Sequence of chain 2.B:
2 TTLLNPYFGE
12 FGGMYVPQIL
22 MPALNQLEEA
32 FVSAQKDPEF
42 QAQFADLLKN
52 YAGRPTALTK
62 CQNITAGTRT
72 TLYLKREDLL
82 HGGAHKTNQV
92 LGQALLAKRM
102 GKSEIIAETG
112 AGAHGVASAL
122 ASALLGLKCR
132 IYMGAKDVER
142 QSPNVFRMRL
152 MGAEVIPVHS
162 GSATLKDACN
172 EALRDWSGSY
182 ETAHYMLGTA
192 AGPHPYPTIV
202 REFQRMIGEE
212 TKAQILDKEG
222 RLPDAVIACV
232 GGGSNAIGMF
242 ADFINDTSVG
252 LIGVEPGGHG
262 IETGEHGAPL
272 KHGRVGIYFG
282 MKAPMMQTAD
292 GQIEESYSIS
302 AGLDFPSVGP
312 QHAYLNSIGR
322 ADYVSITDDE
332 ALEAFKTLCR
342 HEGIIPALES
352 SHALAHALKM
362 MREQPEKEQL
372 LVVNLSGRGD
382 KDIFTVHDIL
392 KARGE

Binding-site contacts:
Ligand atom C5M contacts residue GLY303 of chain 2.B at 3.4 Å.
Ligand atom O2P contacts residue ASN236 of chain 2.B at 2.9 Å (h-bond).
Ligand atom C3 contacts residue THR190 of chain 2.B at 3.6 Å.
Ligand atom O3P contacts residue SER235 of chain 2.B at 3.4 Å (h-bond).
Ligand atom C contacts residue THR110 of chain 2.B at 3.5 Å.
Ligand atom O1P contacts residue GLY234 of chain 2.B at 3.6 Å.
Ligand atom C2A contacts residue ALA85 of chain 2.B at 3.6 Å (hydrophobic).
Ligand atom P contacts residue SER235 of chain 2.B at 3.4 Å.
Ligand atom O1P contacts residue LYS87 of chain 2.B at 3.1 Å (salt-bridge).
Ligand atom O1P contacts residue SER235 of chain 2.B at 2.6 Å (h-bond).
Ligand atom O4P contacts residue LYS87 of chain 2.B at 3.3 Å (salt-bridge).
Ligand atom O1 contacts residue ALA114 of chain 2.B at 2.9 Å (h-bond).
Ligand atom OXT contacts residue THR110 of chain 2.B at 2.6 Å (h-bond).
Ligand atom C4 contacts residue THR190 of chain 2.B at 3.3 Å.
Ligand atom O3P contacts residue GLY232 of chain 2.B at 2.8 Å (h-bond).
Ligand atom C4A contacts residue GLY303 of chain 2.B at 3.4 Å.
Ligand atom O3P contacts residue GLY233 of chain 2.B at 3.0 Å (h-bond).
Ligand atom N1 contacts residue GLU350 of chain 2.B at 3.5 Å.
Ligand atom O contacts residue GLU109 of chain 2.B at 2.6 Å (salt-bridge).
Ligand atom O1 contacts residue THR110 of chain 2.B at 3.7 Å.
Ligand atom C61 contacts residue GLU350 of chain 2.B at 3.6 Å.
Ligand atom OXT contacts residue GLY111 of chain 2.B at 3.2 Å (h-bond).
Ligand atom N1 contacts residue SER377 of chain 2.B at 2.7 Å (h-bond).
Ligand atom O2P contacts residue SER235 of chain 2.B at 3.2 Å (h-bond).
Ligand atom O1P contacts residue THR190 of chain 2.B at 2.6 Å (h-bond).
Ligand atom O3P contacts residue GLY234 of chain 2.B at 2.7 Å (h-bond).
Ligand atom C41 contacts residue LYS87 of chain 2.B at 3.7 Å.
Ligand atom C61 contacts residue SER377 of chain 2.B at 3.5 Å.
Ligand atom N2 contacts residue LYS87 of chain 2.B at 3.5 Å.
Ligand atom O3 contacts residue ALA114 of chain 2.B at 3.5 Å.
Ligand atom C4A contacts residue LYS87 of chain 2.B at 3.3 Å.
Ligand atom OXT contacts residue GLY113 of chain 2.B at 3.6 Å.
Ligand atom C2 contacts residue GLU109 of chain 2.B at 3.4 Å.
Ligand atom C61 contacts residue CYS230 of chain 2.B at 3.6 Å (hydrophobic).
Ligand atom C3 contacts residue GLU109 of chain 2.B at 3.4 Å.
Ligand atom O2P contacts residue HIS86 of chain 2.B at 3.0 Å (h-bond).
Ligand atom N contacts residue LYS87 of chain 2.B at 3.2 Å (salt-bridge).
Ligand atom C contacts residue HIS115 of chain 2.B at 3.6 Å.
Ligand atom O1 contacts residue HIS115 of chain 2.B at 2.7 Å (h-bond).
Ligand atom N2 contacts residue GLY303 of chain 2.B at 3.6 Å.

This small molecule binds to this protein.
Small molecule (SMILES): Cc1ncc(COP(=O)(O)O)c(C/N=C(\CNc2ccccc2O)C(=O)O)c1O